Binding-site contacts:
Ligand atom CL contacts residue VAL185 of chain 1.A at 3.4 Å.
Ligand atom C1 contacts residue HIS183 of chain 1.A at 3.7 Å.
Ligand atom N1 contacts residue VAL185 of chain 1.A at 2.6 Å (h-bond).
Ligand atom C10 contacts residue VAL185 of chain 1.A at 3.5 Å (hydrophobic).
Ligand atom C7 contacts residue ILE187 of chain 1.A at 3.6 Å (hydrophobic).
Ligand atom N1 contacts residue PRO182 of chain 1.A at 2.9 Å (h-bond).
Ligand atom C7 contacts residue LEU147 of chain 1.A at 4.0 Å (hydrophobic).
Ligand atom C3 contacts residue PRO182 of chain 1.A at 3.5 Å (hydrophobic).
Ligand atom N1 contacts residue ASN141 of chain 1.A at 4.0 Å.
Ligand atom C15 contacts residue MET248 of chain 1.A at 3.0 Å (hydrophobic).
Ligand atom C12 contacts residue ILE187 of chain 1.A at 3.9 Å (hydrophobic).
Ligand atom C2 contacts residue ASN141 of chain 1.A at 3.7 Å.
Ligand atom C5 contacts residue ILE187 of chain 1.A at 4.1 Å (hydrophobic).
Ligand atom CL contacts residue MET244 of chain 1.A at 3.9 Å.
Ligand atom C3 contacts residue VAL185 of chain 1.A at 3.5 Å (hydrophobic).
Ligand atom C14 contacts residue MET248 of chain 1.A at 3.5 Å (hydrophobic).
Ligand atom C contacts residue HIS183 of chain 1.A at 3.4 Å.
Ligand atom C9 contacts residue ILE187 of chain 1.A at 3.9 Å (hydrophobic).
Ligand atom C14 contacts residue MET160 of chain 1.A at 3.9 Å (hydrophobic).
Ligand atom C4 contacts residue VAL185 of chain 1.A at 3.5 Å (hydrophobic).
Ligand atom C4 contacts residue ASN141 of chain 1.A at 3.9 Å.
Ligand atom C4 contacts residue PRO182 of chain 1.A at 4.0 Å (hydrophobic).
Ligand atom C2 contacts residue HIS183 of chain 1.A at 3.7 Å.
Ligand atom CL contacts residue ILE163 of chain 1.A at 4.0 Å.
Ligand atom C8 contacts residue ILE187 of chain 1.A at 3.7 Å (hydrophobic).
Ligand atom N contacts residue HIS183 of chain 1.A at 2.7 Å (h-bond).
Ligand atom C4 contacts residue PHE144 of chain 1.A at 3.7 Å (hydrophobic).
Ligand atom C2 contacts residue PRO182 of chain 1.A at 3.8 Å (hydrophobic).
Ligand atom CL contacts residue PRO182 of chain 1.A at 3.8 Å.
Ligand atom C2 contacts residue VAL185 of chain 1.A at 3.3 Å (hydrophobic).
Ligand atom C5 contacts residue VAL185 of chain 1.A at 3.9 Å (hydrophobic).
Ligand atom C6 contacts residue ILE187 of chain 1.A at 3.9 Å (hydrophobic).
Ligand atom C12 contacts residue TYR159 of chain 1.A at 3.8 Å (hydrophobic).
Ligand atom C16 contacts residue MET248 of chain 1.A at 3.4 Å (hydrophobic).
Ligand atom C14 contacts residue ILE156 of chain 1.A at 3.8 Å (hydrophobic).
Ligand atom C6 contacts residue LEU147 of chain 1.A at 3.5 Å (hydrophobic).
Ligand atom C10 contacts residue PRO182 of chain 1.A at 3.5 Å (hydrophobic).
Ligand atom C13 contacts residue ILE156 of chain 1.A at 4.0 Å (hydrophobic).
Ligand atom C3 contacts residue ASN141 of chain 1.A at 3.9 Å.
Ligand atom C13 contacts residue TYR159 of chain 1.A at 3.6 Å (hydrophobic).

Sequence of chain 1.A:
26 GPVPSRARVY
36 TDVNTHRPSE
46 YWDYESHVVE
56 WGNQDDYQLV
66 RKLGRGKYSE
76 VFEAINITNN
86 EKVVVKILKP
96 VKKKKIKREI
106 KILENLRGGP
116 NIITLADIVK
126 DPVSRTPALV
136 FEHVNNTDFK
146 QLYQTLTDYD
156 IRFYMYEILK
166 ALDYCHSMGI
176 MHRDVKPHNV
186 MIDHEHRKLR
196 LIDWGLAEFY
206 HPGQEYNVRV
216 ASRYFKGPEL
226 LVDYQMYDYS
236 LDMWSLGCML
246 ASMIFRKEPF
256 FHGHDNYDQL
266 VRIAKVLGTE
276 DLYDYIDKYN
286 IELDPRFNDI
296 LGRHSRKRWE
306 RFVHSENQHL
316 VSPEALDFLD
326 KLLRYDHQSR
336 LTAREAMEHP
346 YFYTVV

The small molecule below binds the protein below.
Small molecule (SMILES): NCCCCNCc1ccc(-c2ccccc2)c(Cl)c1